Sequence of chain 2.C:
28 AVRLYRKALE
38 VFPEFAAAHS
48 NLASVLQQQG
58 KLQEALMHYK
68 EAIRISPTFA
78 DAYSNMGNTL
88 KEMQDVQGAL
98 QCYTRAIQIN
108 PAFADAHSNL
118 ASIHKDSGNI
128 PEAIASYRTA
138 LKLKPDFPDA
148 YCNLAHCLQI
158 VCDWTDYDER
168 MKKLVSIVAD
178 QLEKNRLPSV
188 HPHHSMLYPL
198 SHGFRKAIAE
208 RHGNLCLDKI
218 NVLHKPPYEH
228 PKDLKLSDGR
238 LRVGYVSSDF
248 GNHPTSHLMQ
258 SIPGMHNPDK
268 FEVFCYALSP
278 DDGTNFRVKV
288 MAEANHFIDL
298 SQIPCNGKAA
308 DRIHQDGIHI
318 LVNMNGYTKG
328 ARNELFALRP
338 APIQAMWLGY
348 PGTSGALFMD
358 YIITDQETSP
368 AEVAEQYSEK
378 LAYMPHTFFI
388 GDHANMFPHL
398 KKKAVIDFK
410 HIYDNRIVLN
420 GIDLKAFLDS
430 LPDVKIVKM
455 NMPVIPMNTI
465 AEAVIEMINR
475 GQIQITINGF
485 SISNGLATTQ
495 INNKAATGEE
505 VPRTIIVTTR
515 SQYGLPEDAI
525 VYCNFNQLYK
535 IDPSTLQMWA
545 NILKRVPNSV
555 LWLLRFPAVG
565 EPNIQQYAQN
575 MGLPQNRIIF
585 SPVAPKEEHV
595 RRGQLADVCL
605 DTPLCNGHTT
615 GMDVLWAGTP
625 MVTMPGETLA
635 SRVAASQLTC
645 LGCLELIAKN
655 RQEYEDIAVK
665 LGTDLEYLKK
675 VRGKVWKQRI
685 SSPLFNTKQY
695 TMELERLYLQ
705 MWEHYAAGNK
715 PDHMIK

Sequence of chain 2.D:
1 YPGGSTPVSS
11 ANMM

Binding-site contacts:
Ligand atom C8 contacts residue HIS612 of chain 2.C at 4.0 Å.
Ligand atom C3 contacts residue HIS612 of chain 2.C at 3.5 Å.
Ligand atom C1 contacts residue SER9 of chain 2.D at 1.4 Å.
Ligand atom C3 contacts residue UDP1 of chain 2.I at 3.5 Å.
Ligand atom O7 contacts residue HIS190 of chain 2.C at 2.8 Å (h-bond).
Ligand atom O3 contacts residue PRO348 of chain 2.C at 3.6 Å.
Ligand atom N2 contacts residue UDP1 of chain 2.I at 2.9 Å (h-bond).
Ligand atom O3 contacts residue HIS612 of chain 2.C at 2.8 Å (h-bond).
Ligand atom O5 contacts residue SER9 of chain 2.D at 2.0 Å (h-bond).
Ligand atom C7 contacts residue UDP1 of chain 2.I at 3.6 Å.
Ligand atom C1 contacts residue UDP1 of chain 2.I at 3.4 Å.
Ligand atom C8 contacts residue HIS190 of chain 2.C at 4.0 Å.
Ligand atom O5 contacts residue PRO251 of chain 2.C at 3.8 Å.
Ligand atom C8 contacts residue CYS609 of chain 2.C at 3.9 Å (hydrophobic).
Ligand atom C6 contacts residue LEU255 of chain 2.C at 3.6 Å (hydrophobic).
Ligand atom C4 contacts residue LEU345 of chain 2.C at 3.4 Å (hydrophobic).
Ligand atom C8 contacts residue UDP1 of chain 2.I at 3.4 Å.
Ligand atom O7 contacts residue PRO348 of chain 2.C at 3.3 Å.
Ligand atom O6 contacts residue THR252 of chain 2.C at 2.6 Å (h-bond).
Ligand atom C8 contacts residue MET193 of chain 2.C at 3.9 Å (hydrophobic).
Ligand atom C4 contacts residue SER9 of chain 2.D at 4.0 Å.
Ligand atom O4 contacts residue PHE386 of chain 2.C at 3.4 Å.
Ligand atom N2 contacts residue HIS612 of chain 2.C at 3.7 Å.
Ligand atom C7 contacts residue HIS612 of chain 2.C at 4.0 Å.
Ligand atom C3 contacts residue SER9 of chain 2.D at 3.8 Å.
Ligand atom C7 contacts residue HIS190 of chain 2.C at 3.7 Å.
Ligand atom C6 contacts residue THR252 of chain 2.C at 3.6 Å.
Ligand atom O4 contacts residue LEU255 of chain 2.C at 3.9 Å.
Ligand atom C5 contacts residue THR613 of chain 2.C at 3.7 Å.
Ligand atom C8 contacts residue TYR533 of chain 2.C at 3.4 Å (hydrophobic).
Ligand atom C7 contacts residue SER9 of chain 2.D at 3.6 Å.
Ligand atom N2 contacts residue SER9 of chain 2.D at 3.2 Å (h-bond).
Ligand atom O6 contacts residue GLY346 of chain 2.C at 3.3 Å.
Ligand atom C5 contacts residue SER9 of chain 2.D at 3.4 Å.
Ligand atom O7 contacts residue SER9 of chain 2.D at 3.6 Å.
Ligand atom C7 contacts residue PRO348 of chain 2.C at 3.8 Å (hydrophobic).
Ligand atom O4 contacts residue LEU345 of chain 2.C at 2.8 Å (h-bond).
Ligand atom C4 contacts residue GLY346 of chain 2.C at 3.8 Å.
Ligand atom C2 contacts residue UDP1 of chain 2.I at 3.6 Å.
Ligand atom C2 contacts residue SER9 of chain 2.D at 2.5 Å.

A protein and the small-molecule ligand that binds it are described below.
Small molecule (SMILES): CC(=O)N[C@@H]1[C@@H](O)[C@H](O)[C@@H](CO)O[C@H]1O